Binding-site contacts:
Ligand atom O6 contacts residue ASN77 of chain 1.B at 3.2 Å (h-bond).
Ligand atom O5 contacts residue ASN77 of chain 1.B at 2.4 Å (h-bond).
Ligand atom C4 contacts residue ASN77 of chain 1.B at 3.5 Å.
Ligand atom C5 contacts residue ARG18 of chain 1.B at 3.7 Å.
Ligand atom O6 contacts residue MET78 of chain 1.B at 4.1 Å.
Ligand atom C1 contacts residue SER65 of chain 1.B at 4.3 Å.
Ligand atom C5 contacts residue ASN77 of chain 1.B at 2.8 Å.
Ligand atom O7 contacts residue SER65 of chain 1.B at 4.5 Å.
Ligand atom C4 contacts residue ARG18 of chain 1.B at 4.2 Å.
Ligand atom N2 contacts residue SER65 of chain 1.B at 4.2 Å.
Ligand atom N2 contacts residue ASN77 of chain 1.B at 2.9 Å (h-bond).
Ligand atom O6 contacts residue SER79 of chain 1.B at 3.8 Å.
Ligand atom C6 contacts residue ARG18 of chain 1.B at 2.8 Å.
Ligand atom O6 contacts residue VAL20 of chain 1.B at 4.1 Å.
Ligand atom O5 contacts residue ARG18 of chain 1.B at 3.8 Å.
Ligand atom O4 contacts residue ASN77 of chain 1.B at 4.4 Å.
Ligand atom C1 contacts residue ASN77 of chain 1.B at 1.4 Å.
Ligand atom O6 contacts residue ARG18 of chain 1.B at 3.2 Å (salt-bridge).
Ligand atom O5 contacts residue SER79 of chain 1.B at 3.9 Å.
Ligand atom O3 contacts residue ASN77 of chain 1.B at 4.3 Å.
Ligand atom C8 contacts residue SER65 of chain 1.B at 4.1 Å.
Ligand atom C3 contacts residue ASN77 of chain 1.B at 3.0 Å.
Ligand atom C7 contacts residue ASN77 of chain 1.B at 4.0 Å.
Ligand atom C7 contacts residue SER65 of chain 1.B at 4.1 Å.
Ligand atom C6 contacts residue ASN77 of chain 1.B at 3.8 Å.
Ligand atom C2 contacts residue ASN77 of chain 1.B at 2.5 Å.

A small-molecule ligand and the protein it binds are described below.
Small molecule (SMILES): CC(=O)N[C@@H]1[C@@H](O)[C@H](O)[C@@H](CO)O[C@H]1O

Sequence of chain 1.B:
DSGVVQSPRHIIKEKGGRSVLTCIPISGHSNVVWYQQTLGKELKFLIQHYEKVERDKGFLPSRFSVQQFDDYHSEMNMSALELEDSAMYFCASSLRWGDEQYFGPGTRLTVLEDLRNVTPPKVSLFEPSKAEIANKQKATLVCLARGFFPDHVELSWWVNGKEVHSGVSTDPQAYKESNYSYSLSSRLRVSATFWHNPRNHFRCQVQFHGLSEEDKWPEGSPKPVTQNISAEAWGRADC